Binding-site contacts:
Ligand atom O7 contacts residue ASN714 of chain 1.B at 3.4 Å (h-bond).
Ligand atom C3 contacts residue LEU919 of chain 1.B at 4.5 Å (hydrophobic).
Ligand atom C1 contacts residue GLN1068 of chain 1.B at 4.5 Å.
Ligand atom O6 contacts residue GLN923 of chain 1.B at 4.0 Å.
Ligand atom N2 contacts residue ASN714 of chain 1.B at 2.9 Å (h-bond).
Ligand atom C6 contacts residue GLN923 of chain 1.B at 4.1 Å.
Ligand atom C8 contacts residue GLN923 of chain 1.B at 4.4 Å.
Ligand atom C4 contacts residue ASN714 of chain 1.B at 4.2 Å.
Ligand atom C6 contacts residue LEU919 of chain 1.B at 4.5 Å (hydrophobic).
Ligand atom C7 contacts residue ASN714 of chain 1.B at 3.3 Å.
Ligand atom C7 contacts residue GLN1068 of chain 1.B at 4.2 Å.
Ligand atom C4 contacts residue LEU919 of chain 1.B at 4.4 Å (hydrophobic).
Ligand atom C3 contacts residue ASN714 of chain 1.B at 3.8 Å.
Ligand atom C1 contacts residue LEU919 of chain 1.B at 4.4 Å (hydrophobic).
Ligand atom C1 contacts residue ASN714 of chain 1.B at 1.4 Å.
Ligand atom C7 contacts residue LEU919 of chain 1.B at 3.7 Å (hydrophobic).
Ligand atom O5 contacts residue GLN923 of chain 1.B at 4.4 Å.
Ligand atom O5 contacts residue ASN714 of chain 1.B at 2.4 Å (h-bond).
Ligand atom C5 contacts residue GLN923 of chain 1.B at 4.1 Å.
Ligand atom C8 contacts residue ASN714 of chain 1.B at 4.4 Å.
Ligand atom O7 contacts residue LEU919 of chain 1.B at 3.3 Å.
Ligand atom C2 contacts residue ASN714 of chain 1.B at 2.4 Å.
Ligand atom O4 contacts residue LEU919 of chain 1.B at 3.9 Å.
Ligand atom O7 contacts residue GLN1068 of chain 1.B at 3.2 Å (h-bond).
Ligand atom C5 contacts residue LEU919 of chain 1.B at 4.0 Å (hydrophobic).
Ligand atom O5 contacts residue GLN1068 of chain 1.B at 4.4 Å.
Ligand atom C8 contacts residue LEU919 of chain 1.B at 4.0 Å (hydrophobic).
Ligand atom C5 contacts residue ASN714 of chain 1.B at 3.7 Å.

The protein below binds the small molecule below.
Small molecule (SMILES): CC(=O)N[C@H]1[C@H](O[C@H]2[C@H](O)[C@@H](NC(C)=O)CO[C@@H]2CO)O[C@H](CO)[C@@H](O)[C@@H]1O

Sequence of chain 1.B:
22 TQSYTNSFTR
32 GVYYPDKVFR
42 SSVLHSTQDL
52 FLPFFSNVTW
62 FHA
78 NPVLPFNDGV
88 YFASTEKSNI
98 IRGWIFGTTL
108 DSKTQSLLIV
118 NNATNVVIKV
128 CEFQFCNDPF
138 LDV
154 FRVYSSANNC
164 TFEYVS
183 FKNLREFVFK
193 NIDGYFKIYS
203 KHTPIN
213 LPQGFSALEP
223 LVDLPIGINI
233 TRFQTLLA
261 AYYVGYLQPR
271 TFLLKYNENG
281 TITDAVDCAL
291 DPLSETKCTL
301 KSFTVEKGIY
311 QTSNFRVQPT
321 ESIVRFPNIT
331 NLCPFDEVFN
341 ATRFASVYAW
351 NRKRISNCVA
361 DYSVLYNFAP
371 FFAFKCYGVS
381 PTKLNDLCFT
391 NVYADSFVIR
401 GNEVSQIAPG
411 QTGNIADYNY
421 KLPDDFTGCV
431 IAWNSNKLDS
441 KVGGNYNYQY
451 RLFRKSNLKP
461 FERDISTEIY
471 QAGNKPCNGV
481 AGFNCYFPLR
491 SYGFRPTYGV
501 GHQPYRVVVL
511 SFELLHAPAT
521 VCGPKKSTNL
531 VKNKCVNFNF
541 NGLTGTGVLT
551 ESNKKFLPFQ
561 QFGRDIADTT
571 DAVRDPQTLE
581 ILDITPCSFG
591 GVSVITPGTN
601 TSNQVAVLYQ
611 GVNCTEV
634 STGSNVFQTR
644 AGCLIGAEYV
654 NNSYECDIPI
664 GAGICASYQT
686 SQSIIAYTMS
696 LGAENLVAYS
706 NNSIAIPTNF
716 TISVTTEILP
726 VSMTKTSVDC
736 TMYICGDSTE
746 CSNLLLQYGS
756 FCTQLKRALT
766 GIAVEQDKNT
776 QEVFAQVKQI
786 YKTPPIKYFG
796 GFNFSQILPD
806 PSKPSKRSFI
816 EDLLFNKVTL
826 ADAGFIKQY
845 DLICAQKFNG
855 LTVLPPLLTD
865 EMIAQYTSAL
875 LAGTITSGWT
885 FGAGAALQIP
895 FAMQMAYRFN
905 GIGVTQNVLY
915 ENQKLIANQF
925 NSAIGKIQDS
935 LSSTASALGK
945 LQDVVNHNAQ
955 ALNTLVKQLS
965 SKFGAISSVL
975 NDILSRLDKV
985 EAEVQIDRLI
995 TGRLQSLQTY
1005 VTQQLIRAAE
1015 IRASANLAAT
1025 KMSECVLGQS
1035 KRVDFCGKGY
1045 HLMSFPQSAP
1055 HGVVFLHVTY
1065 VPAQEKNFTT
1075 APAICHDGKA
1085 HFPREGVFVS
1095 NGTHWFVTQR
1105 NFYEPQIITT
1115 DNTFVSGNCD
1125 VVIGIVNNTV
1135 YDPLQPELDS